Binding-site contacts:
Ligand atom OXT contacts residue ARG96 of chain 1.B at 3.0 Å (salt-bridge).
Ligand atom OE1 contacts residue THR143 of chain 1.B at 3.0 Å (h-bond).
Ligand atom N contacts residue TYR217 of chain 1.B at 4.0 Å.
Ligand atom O contacts residue ARG96 of chain 1.B at 2.8 Å (salt-bridge).
Ligand atom CD contacts residue ALA142 of chain 1.B at 4.3 Å (hydrophobic).
Ligand atom CA contacts residue GLU191 of chain 1.B at 3.3 Å.
Ligand atom N contacts residue GLU191 of chain 1.B at 2.8 Å (salt-bridge).
Ligand atom CD contacts residue THR143 of chain 1.B at 3.3 Å.
Ligand atom OE2 contacts residue THR143 of chain 1.B at 2.7 Å (h-bond).
Ligand atom N contacts residue PRO89 of chain 1.B at 2.8 Å (h-bond).
Ligand atom C contacts residue ALA142 of chain 1.B at 3.7 Å (hydrophobic).
Ligand atom O contacts residue ALA142 of chain 1.B at 2.8 Å (h-bond).
Ligand atom C contacts residue GLU191 of chain 1.B at 4.3 Å.
Ligand atom CG contacts residue ASN174 of chain 1.B at 4.0 Å.
Ligand atom CA contacts residue PRO89 of chain 1.B at 4.0 Å (hydrophobic).
Ligand atom C contacts residue ALA91 of chain 1.B at 4.1 Å (hydrophobic).
Ligand atom N contacts residue ALA91 of chain 1.B at 4.4 Å.
Ligand atom OXT contacts residue ALA91 of chain 1.B at 2.9 Å (h-bond).
Ligand atom OXT contacts residue ALA142 of chain 1.B at 4.2 Å.
Ligand atom CB contacts residue TYR61 of chain 1.B at 3.6 Å (hydrophobic).
Ligand atom O contacts residue TYR61 of chain 1.B at 3.2 Å.
Ligand atom OE1 contacts residue GLU191 of chain 1.B at 4.2 Å.
Ligand atom CB contacts residue ALA142 of chain 1.B at 4.3 Å (hydrophobic).
Ligand atom OXT contacts residue LEU90 of chain 1.B at 3.5 Å.
Ligand atom OE1 contacts residue ALA142 of chain 1.B at 3.2 Å (h-bond).
Ligand atom C contacts residue TYR61 of chain 1.B at 3.4 Å (hydrophobic).
Ligand atom CB contacts residue GLU191 of chain 1.B at 4.3 Å.
Ligand atom OE1 contacts residue GLY141 of chain 1.B at 3.7 Å.
Ligand atom O contacts residue GLY141 of chain 1.B at 3.4 Å.
Ligand atom CA contacts residue TYR61 of chain 1.B at 3.8 Å (hydrophobic).
Ligand atom C contacts residue PRO89 of chain 1.B at 4.0 Å (hydrophobic).
Ligand atom CB contacts residue GLY141 of chain 1.B at 4.3 Å.
Ligand atom CD contacts residue GLU191 of chain 1.B at 3.9 Å.
Ligand atom CG contacts residue GLU191 of chain 1.B at 3.8 Å.
Ligand atom CA contacts residue ALA142 of chain 1.B at 4.1 Å (hydrophobic).
Ligand atom OXT contacts residue TYR61 of chain 1.B at 3.5 Å.
Ligand atom OXT contacts residue PRO89 of chain 1.B at 3.4 Å (h-bond).
Ligand atom N contacts residue TYR61 of chain 1.B at 3.7 Å.
Ligand atom OE2 contacts residue GLU191 of chain 1.B at 3.7 Å.
Ligand atom C contacts residue ARG96 of chain 1.B at 3.5 Å.

This protein binds this small molecule.
Small molecule (SMILES): N[C@@H](CCC(=O)O)C(=O)O

Sequence of chain 1.B:
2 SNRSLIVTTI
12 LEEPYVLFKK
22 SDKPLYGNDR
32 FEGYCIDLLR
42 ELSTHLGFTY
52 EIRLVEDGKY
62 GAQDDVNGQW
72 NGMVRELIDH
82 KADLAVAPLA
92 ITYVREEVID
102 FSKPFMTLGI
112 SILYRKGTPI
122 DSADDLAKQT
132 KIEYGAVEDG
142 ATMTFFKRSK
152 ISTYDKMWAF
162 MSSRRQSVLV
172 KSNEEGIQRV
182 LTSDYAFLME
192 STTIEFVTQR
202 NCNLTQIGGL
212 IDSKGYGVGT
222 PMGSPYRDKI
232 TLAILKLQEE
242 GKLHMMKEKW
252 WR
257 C